Binding-site contacts:
Ligand atom N22 contacts residue TYR152 of chain 1.D at 3.1 Å (h-bond).
Ligand atom C16 contacts residue SER100 of chain 1.D at 3.9 Å.
Ligand atom C1 contacts residue GLN36 of chain 1.D at 3.3 Å.
Ligand atom O2 contacts residue GLN36 of chain 1.D at 3.0 Å (h-bond).
Ligand atom N10 contacts residue TRP104 of chain 1.D at 3.6 Å.
Ligand atom C18 contacts residue MET99 of chain 1.D at 3.7 Å (hydrophobic).
Ligand atom O13 contacts residue MET11 of chain 1.D at 3.5 Å.
Ligand atom C7 contacts residue MET11 of chain 1.D at 3.4 Å (hydrophobic).
Ligand atom O8 contacts residue TRP104 of chain 1.D at 3.5 Å.
Ligand atom C11 contacts residue TRP104 of chain 1.D at 3.7 Å (hydrophobic).
Ligand atom C9 contacts residue TRP104 of chain 1.D at 3.5 Å (hydrophobic).
Ligand atom C15 contacts residue TRP104 of chain 1.D at 3.4 Å (hydrophobic).
Ligand atom N12 contacts residue TRP104 of chain 1.D at 3.8 Å.
Ligand atom C20 contacts residue ARG14 of chain 1.D at 3.8 Å.
Ligand atom C9 contacts residue MET11 of chain 1.D at 3.5 Å (hydrophobic).
Ligand atom C17 contacts residue ARG14 of chain 1.D at 3.8 Å.
Ligand atom N12 contacts residue GLY13 of chain 1.D at 3.9 Å.
Ligand atom C20 contacts residue GLY13 of chain 1.D at 3.4 Å.
Ligand atom C15 contacts residue MET99 of chain 1.D at 3.9 Å (hydrophobic).
Ligand atom C15 contacts residue ARG14 of chain 1.D at 3.5 Å.
Ligand atom N6 contacts residue GSH1 of chain 1.N at 3.3 Å (h-bond).
Ligand atom C17 contacts residue ASP96 of chain 1.D at 3.3 Å.
Ligand atom C5 contacts residue TRP104 of chain 1.D at 3.8 Å (hydrophobic).
Ligand atom N6 contacts residue TRP104 of chain 1.D at 3.6 Å.
Ligand atom C21 contacts residue GLY13 of chain 1.D at 3.4 Å.
Ligand atom C18 contacts residue ARG14 of chain 1.D at 3.9 Å.
Ligand atom C17 contacts residue MET99 of chain 1.D at 3.3 Å (hydrophobic).
Ligand atom C7 contacts residue TRP104 of chain 1.D at 3.6 Å (hydrophobic).
Ligand atom C19 contacts residue ARG14 of chain 1.D at 3.8 Å.
Ligand atom C14 contacts residue ARG14 of chain 1.D at 3.8 Å.
Ligand atom O13 contacts residue TRP104 of chain 1.D at 3.7 Å.
Ligand atom C5 contacts residue GSH1 of chain 1.N at 4.0 Å.
Ligand atom N10 contacts residue GSH1 of chain 1.N at 3.9 Å.
Ligand atom C4 contacts residue PHE9 of chain 1.D at 3.8 Å (hydrophobic).
Ligand atom C17 contacts residue TYR152 of chain 1.D at 3.8 Å (hydrophobic).
Ligand atom C18 contacts residue TYR152 of chain 1.D at 3.7 Å (hydrophobic).
Ligand atom O8 contacts residue MET11 of chain 1.D at 3.3 Å.
Ligand atom C16 contacts residue MET99 of chain 1.D at 3.6 Å (hydrophobic).
Ligand atom O8 contacts residue LEU199 of chain 1.D at 3.5 Å.
Ligand atom C16 contacts residue ARG14 of chain 1.D at 3.1 Å.

This small molecule binds to this protein.
Small molecule (SMILES): COCCCNC(=O)c1nc(-c2cccc3[nH]ccc23)no1

Sequence of chain 1.D:
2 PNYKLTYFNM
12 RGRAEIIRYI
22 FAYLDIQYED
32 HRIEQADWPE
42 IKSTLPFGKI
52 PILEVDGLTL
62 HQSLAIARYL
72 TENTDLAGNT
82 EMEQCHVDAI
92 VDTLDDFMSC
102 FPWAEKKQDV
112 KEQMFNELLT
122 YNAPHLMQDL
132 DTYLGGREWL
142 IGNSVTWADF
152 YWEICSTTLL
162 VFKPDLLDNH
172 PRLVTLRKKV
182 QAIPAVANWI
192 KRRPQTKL